Binding-site contacts:
Ligand atom C8 contacts residue LYS1070 of chain 1.B at 4.1 Å.
Ligand atom C8 contacts residue GLU1069 of chain 1.B at 3.5 Å.
Ligand atom O5 contacts residue GLN892 of chain 1.A at 3.9 Å.
Ligand atom C1 contacts residue GLN892 of chain 1.A at 4.4 Å.
Ligand atom C4 contacts residue ASN1071 of chain 1.B at 4.3 Å.
Ligand atom O7 contacts residue ASN1071 of chain 1.B at 3.1 Å (h-bond).
Ligand atom C3 contacts residue ASN1071 of chain 1.B at 3.8 Å.
Ligand atom C5 contacts residue GLN892 of chain 1.A at 4.5 Å.
Ligand atom C7 contacts residue ASN1071 of chain 1.B at 3.2 Å.
Ligand atom C5 contacts residue ALA703 of chain 1.B at 3.9 Å (hydrophobic).
Ligand atom N2 contacts residue ASN1071 of chain 1.B at 2.9 Å (h-bond).
Ligand atom C2 contacts residue ASN1071 of chain 1.B at 2.5 Å.
Ligand atom C6 contacts residue ALA703 of chain 1.B at 3.6 Å (hydrophobic).
Ligand atom C5 contacts residue ASN1071 of chain 1.B at 3.7 Å.
Ligand atom C8 contacts residue ASN1071 of chain 1.B at 4.4 Å.
Ligand atom C1 contacts residue ASN1071 of chain 1.B at 1.5 Å.
Ligand atom O5 contacts residue ASN1071 of chain 1.B at 2.4 Å (h-bond).

Sequence of chain 1.B:
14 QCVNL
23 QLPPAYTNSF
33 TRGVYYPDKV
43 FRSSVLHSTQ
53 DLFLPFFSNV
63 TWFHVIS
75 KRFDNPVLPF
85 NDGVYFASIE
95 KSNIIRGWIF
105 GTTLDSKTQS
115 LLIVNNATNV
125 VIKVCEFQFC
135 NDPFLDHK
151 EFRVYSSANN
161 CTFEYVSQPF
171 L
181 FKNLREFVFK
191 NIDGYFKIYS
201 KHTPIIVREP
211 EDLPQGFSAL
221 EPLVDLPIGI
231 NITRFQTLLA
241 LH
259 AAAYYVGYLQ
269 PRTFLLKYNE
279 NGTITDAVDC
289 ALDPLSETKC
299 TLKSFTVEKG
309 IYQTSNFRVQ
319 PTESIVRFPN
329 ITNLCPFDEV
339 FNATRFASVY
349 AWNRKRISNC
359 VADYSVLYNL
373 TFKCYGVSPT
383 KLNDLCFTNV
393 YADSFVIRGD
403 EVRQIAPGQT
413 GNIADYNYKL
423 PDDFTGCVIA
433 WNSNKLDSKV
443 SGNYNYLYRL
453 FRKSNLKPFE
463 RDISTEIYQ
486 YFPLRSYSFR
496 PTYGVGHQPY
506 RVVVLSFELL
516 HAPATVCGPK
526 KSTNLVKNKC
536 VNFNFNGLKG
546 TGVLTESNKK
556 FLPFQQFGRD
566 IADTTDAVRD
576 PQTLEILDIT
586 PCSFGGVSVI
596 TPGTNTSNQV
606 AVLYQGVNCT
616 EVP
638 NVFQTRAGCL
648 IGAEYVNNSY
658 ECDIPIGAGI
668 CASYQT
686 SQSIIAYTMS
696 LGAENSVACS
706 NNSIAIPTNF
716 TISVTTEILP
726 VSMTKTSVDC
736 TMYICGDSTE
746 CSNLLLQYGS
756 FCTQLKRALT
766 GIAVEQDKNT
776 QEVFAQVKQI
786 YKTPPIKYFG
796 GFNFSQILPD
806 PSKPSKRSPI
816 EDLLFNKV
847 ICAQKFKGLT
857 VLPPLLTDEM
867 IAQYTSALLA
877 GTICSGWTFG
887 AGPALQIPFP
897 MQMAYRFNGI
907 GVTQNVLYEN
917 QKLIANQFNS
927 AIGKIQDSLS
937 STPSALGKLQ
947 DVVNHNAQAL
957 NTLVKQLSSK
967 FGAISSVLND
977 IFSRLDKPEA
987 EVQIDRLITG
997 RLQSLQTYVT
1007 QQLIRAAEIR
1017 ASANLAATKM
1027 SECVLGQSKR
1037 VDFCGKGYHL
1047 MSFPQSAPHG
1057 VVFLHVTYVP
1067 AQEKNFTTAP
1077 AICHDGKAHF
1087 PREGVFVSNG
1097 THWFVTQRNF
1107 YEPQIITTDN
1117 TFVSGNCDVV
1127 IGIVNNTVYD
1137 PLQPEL

A small-molecule ligand and the protein it binds are described below.
Small molecule (SMILES): CC(=O)N[C@@H]1[C@@H](O)[C@H](O)[C@@H](CO)O[C@H]1O

Sequence of chain 1.A:
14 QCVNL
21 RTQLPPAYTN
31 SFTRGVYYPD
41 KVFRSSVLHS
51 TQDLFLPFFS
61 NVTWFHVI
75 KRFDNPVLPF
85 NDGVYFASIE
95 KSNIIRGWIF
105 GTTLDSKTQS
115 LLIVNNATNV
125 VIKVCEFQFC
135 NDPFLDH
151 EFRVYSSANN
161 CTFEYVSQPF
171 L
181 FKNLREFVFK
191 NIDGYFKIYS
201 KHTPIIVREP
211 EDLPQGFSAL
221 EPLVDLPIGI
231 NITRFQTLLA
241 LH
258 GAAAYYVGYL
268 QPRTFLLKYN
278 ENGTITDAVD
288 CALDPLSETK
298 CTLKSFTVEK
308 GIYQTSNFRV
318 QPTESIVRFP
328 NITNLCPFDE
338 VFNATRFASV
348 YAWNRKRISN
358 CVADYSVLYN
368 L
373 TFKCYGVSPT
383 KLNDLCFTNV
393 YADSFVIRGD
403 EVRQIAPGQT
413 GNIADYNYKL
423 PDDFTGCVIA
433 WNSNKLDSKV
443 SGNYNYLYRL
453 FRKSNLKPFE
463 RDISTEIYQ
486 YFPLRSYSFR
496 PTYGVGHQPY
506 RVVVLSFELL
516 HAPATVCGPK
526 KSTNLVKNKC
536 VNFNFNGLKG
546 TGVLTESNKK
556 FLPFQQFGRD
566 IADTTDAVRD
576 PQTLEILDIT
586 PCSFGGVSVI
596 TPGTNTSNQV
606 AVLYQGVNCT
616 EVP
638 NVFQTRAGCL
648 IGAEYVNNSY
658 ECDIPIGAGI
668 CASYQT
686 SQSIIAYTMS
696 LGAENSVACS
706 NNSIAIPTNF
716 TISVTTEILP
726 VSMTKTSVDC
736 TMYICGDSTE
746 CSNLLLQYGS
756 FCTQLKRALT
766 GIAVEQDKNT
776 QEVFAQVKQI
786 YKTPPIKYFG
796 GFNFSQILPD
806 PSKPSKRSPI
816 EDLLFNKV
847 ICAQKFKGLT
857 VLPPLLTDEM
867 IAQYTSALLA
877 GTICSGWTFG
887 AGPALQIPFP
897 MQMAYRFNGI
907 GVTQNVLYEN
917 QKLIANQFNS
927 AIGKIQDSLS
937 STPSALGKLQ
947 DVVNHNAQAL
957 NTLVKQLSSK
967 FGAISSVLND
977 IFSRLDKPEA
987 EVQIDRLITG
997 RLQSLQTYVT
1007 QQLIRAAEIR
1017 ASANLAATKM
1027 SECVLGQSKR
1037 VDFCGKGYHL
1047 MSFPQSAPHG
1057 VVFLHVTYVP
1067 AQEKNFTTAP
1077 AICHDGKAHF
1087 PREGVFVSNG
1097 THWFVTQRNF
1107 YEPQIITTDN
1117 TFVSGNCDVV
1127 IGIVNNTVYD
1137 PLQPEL